Binding-site contacts:
Ligand atom N2 contacts residue GLU117 of chain 1.L at 3.1 Å (salt-bridge).
Ligand atom P contacts residue ASN29 of chain 1.L at 3.7 Å.
Ligand atom C2 contacts residue ASN29 of chain 1.L at 3.4 Å.
Ligand atom O1 contacts residue GLY31 of chain 1.L at 2.8 Å (h-bond).
Ligand atom O2 contacts residue HIS212 of chain 1.L at 2.9 Å (h-bond).
Ligand atom N2 contacts residue HIS212 of chain 1.L at 3.9 Å.
Ligand atom O1 contacts residue HIS141 of chain 1.L at 3.3 Å (h-bond).
Ligand atom O1P contacts residue ASN29 of chain 1.L at 3.8 Å.
Ligand atom N2 contacts residue HIS141 of chain 1.L at 3.9 Å.
Ligand atom C2 contacts residue ASN32 of chain 1.L at 3.6 Å.
Ligand atom O1P contacts residue SER116 of chain 1.L at 3.8 Å.
Ligand atom C1 contacts residue HIS143 of chain 1.L at 4.0 Å.
Ligand atom O2 contacts residue ZN1 of chain 1.QA at 2.2 Å.
Ligand atom O1 contacts residue ASN32 of chain 1.L at 3.8 Å.
Ligand atom C1 contacts residue GLY31 of chain 1.L at 3.8 Å.
Ligand atom P contacts residue THR115 of chain 1.L at 3.7 Å.
Ligand atom C1 contacts residue HIS141 of chain 1.L at 3.9 Å.
Ligand atom N2 contacts residue ASN32 of chain 1.L at 3.7 Å.
Ligand atom P contacts residue GLY76 of chain 1.L at 3.9 Å.
Ligand atom O1P contacts residue ASN32 of chain 1.L at 3.3 Å (h-bond).
Ligand atom O4P contacts residue GLY76 of chain 1.L at 3.6 Å (h-bond).
Ligand atom O4P contacts residue SER75 of chain 1.L at 3.3 Å (h-bond).
Ligand atom O2 contacts residue HIS141 of chain 1.L at 3.1 Å (h-bond).
Ligand atom O3P contacts residue GLY76 of chain 1.L at 3.1 Å (h-bond).
Ligand atom O3P contacts residue GLY74 of chain 1.L at 3.9 Å.
Ligand atom O2P contacts residue THR115 of chain 1.L at 2.4 Å (h-bond).
Ligand atom O2P contacts residue ASN32 of chain 1.L at 2.6 Å (h-bond).
Ligand atom O2 contacts residue GLU117 of chain 1.L at 2.5 Å (salt-bridge).
Ligand atom N2 contacts residue ZN1 of chain 1.QA at 2.8 Å.
Ligand atom O2 contacts residue TRP209 of chain 1.L at 4.0 Å.
Ligand atom O1 contacts residue HIS143 of chain 1.L at 3.0 Å (h-bond).
Ligand atom O4P contacts residue THR115 of chain 1.L at 3.7 Å.
Ligand atom C1 contacts residue ASN32 of chain 1.L at 3.5 Å.
Ligand atom O1 contacts residue ZN1 of chain 1.QA at 2.2 Å.
Ligand atom C1 contacts residue ZN1 of chain 1.QA at 2.7 Å.
Ligand atom O3P contacts residue ASN29 of chain 1.L at 2.8 Å (h-bond).
Ligand atom O1 contacts residue GLY30 of chain 1.L at 3.6 Å.
Ligand atom O2P contacts residue GLY31 of chain 1.L at 3.5 Å (h-bond).
Ligand atom P contacts residue ASN32 of chain 1.L at 3.7 Å.
Ligand atom O4P contacts residue SER116 of chain 1.L at 2.9 Å (h-bond).

A protein and the small-molecule ligand that binds it are described below.
Small molecule (SMILES): O=C(COP(=O)(O)O)NO

Sequence of chain 1.L:
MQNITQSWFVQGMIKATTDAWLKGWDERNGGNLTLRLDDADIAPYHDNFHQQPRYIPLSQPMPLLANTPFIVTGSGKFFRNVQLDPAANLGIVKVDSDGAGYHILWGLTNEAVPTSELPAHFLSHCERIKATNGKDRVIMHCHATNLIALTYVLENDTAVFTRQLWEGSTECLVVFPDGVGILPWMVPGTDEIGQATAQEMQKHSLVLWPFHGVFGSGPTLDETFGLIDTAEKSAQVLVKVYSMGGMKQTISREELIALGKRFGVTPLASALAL